Sequence of chain 1.E:
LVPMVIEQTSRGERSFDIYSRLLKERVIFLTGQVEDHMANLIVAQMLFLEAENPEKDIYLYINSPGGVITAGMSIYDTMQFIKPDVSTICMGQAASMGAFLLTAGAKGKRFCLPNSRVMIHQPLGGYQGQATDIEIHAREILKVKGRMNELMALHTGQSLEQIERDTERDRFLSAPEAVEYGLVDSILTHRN

Binding-site contacts:
Ligand atom CA contacts residue TYR61 of chain 1.E at 3.8 Å (hydrophobic).
Ligand atom O contacts residue ALA51 of chain 1.D at 3.9 Å.
Ligand atom CA contacts residue ALA51 of chain 1.D at 3.9 Å (hydrophobic).
Ligand atom CZ contacts residue LEU113 of chain 1.E at 4.0 Å (hydrophobic).
Ligand atom O contacts residue ARG191 of chain 1.E at 3.0 Å (salt-bridge).
Ligand atom CE1 contacts residue PHE81 of chain 1.D at 3.6 Å (hydrophobic).
Ligand atom CG1 contacts residue ALA51 of chain 1.D at 3.7 Å (hydrophobic).
Ligand atom CE2 contacts residue LEU47 of chain 1.D at 4.0 Å (hydrophobic).
Ligand atom CD1 contacts residue GLU25 of chain 1.E at 3.6 Å.
Ligand atom CG2 contacts residue LEU22 of chain 1.E at 4.0 Å (hydrophobic).
Ligand atom C contacts residue PRO54 of chain 1.D at 3.7 Å (hydrophobic).
Ligand atom CG1 contacts residue ALA51 of chain 1.D at 3.9 Å (hydrophobic).
Ligand atom O contacts residue LYS83 of chain 1.D at 3.1 Å (salt-bridge).
Ligand atom CG2 contacts residue PHE48 of chain 1.D at 3.9 Å (hydrophobic).
Ligand atom CB contacts residue LEU188 of chain 1.E at 3.9 Å (hydrophobic).
Ligand atom CB contacts residue TYR61 of chain 1.E at 3.8 Å (hydrophobic).
Ligand atom CA contacts residue TYR59 of chain 1.E at 4.0 Å (hydrophobic).
Ligand atom CA contacts residue GLU25 of chain 1.E at 3.7 Å.
Ligand atom O contacts residue ARG191 of chain 1.E at 3.0 Å (salt-bridge).
Ligand atom C contacts residue ARG191 of chain 1.E at 4.0 Å.
Ligand atom CA contacts residue ARG191 of chain 1.E at 3.9 Å.
Ligand atom CD1 contacts residue ARG21 of chain 1.E at 3.6 Å.
Ligand atom C contacts residue ARG191 of chain 1.E at 4.0 Å.
Ligand atom CZ contacts residue LEU47 of chain 1.D at 4.0 Å (hydrophobic).
Ligand atom O contacts residue PHE81 of chain 1.D at 3.7 Å.
Ligand atom N contacts residue TYR61 of chain 1.E at 2.6 Å (h-bond).
Ligand atom CD1 contacts residue PHE81 of chain 1.D at 3.4 Å (hydrophobic).
Ligand atom CG2 contacts residue ARG191 of chain 1.E at 4.0 Å.
Ligand atom CG2 contacts residue LEU47 of chain 1.D at 3.5 Å (hydrophobic).
Ligand atom CA contacts residue ARG191 of chain 1.E at 4.0 Å.
Ligand atom CE2 contacts residue TYR61 of chain 1.E at 4.0 Å (hydrophobic).
Ligand atom CA contacts residue TYR61 of chain 1.E at 3.0 Å (hydrophobic).
Ligand atom C contacts residue TYR61 of chain 1.E at 3.3 Å (hydrophobic).
Ligand atom CB contacts residue ILE89 of chain 1.E at 3.7 Å (hydrophobic).
Ligand atom CZ contacts residue THR78 of chain 1.D at 3.8 Å.
Ligand atom O contacts residue ARG191 of chain 1.E at 3.4 Å (salt-bridge).
Ligand atom O contacts residue LEU47 of chain 1.D at 3.8 Å.
Ligand atom CD2 contacts residue TYR61 of chain 1.E at 3.6 Å (hydrophobic).
Ligand atom CE2 contacts residue MET91 of chain 1.E at 3.6 Å (hydrophobic).
Ligand atom CG1 contacts residue GLU25 of chain 1.E at 3.9 Å.

The protein below binds the small molecule below.
Small molecule (SMILES): CC[C@H](C)[C@H](NC(=O)CN)C(=O)NCC(=O)N[C@@H](Cc1ccccc1)C(=O)NCC(=O)N[C@@H](C)C(=O)N[C@H](C(=O)N[C@H](C(=O)N[C@@H](C)C=O)C(C)C)[C@@H](C)O

Sequence of chain 1.D:
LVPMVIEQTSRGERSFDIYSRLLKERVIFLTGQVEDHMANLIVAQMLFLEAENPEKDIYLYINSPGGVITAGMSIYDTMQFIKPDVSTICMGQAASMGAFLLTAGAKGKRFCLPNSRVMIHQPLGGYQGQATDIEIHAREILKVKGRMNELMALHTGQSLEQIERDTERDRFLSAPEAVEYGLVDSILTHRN